Binding-site contacts:
Ligand atom C2 contacts residue NAG1 of chain 1.JA at 3.4 Å.
Ligand atom O2 contacts residue NAG1 of chain 1.JA at 3.0 Å (h-bond).
Ligand atom O3 contacts residue NAG1 of chain 1.JA at 4.4 Å.
Ligand atom C3 contacts residue NAG1 of chain 1.JA at 3.6 Å.

The small molecule below binds the protein below.
Small molecule (SMILES): OC[C@H]1OC[C@@H](O)[C@@H](O)[C@@H]1O